Sequence of chain 6.A:
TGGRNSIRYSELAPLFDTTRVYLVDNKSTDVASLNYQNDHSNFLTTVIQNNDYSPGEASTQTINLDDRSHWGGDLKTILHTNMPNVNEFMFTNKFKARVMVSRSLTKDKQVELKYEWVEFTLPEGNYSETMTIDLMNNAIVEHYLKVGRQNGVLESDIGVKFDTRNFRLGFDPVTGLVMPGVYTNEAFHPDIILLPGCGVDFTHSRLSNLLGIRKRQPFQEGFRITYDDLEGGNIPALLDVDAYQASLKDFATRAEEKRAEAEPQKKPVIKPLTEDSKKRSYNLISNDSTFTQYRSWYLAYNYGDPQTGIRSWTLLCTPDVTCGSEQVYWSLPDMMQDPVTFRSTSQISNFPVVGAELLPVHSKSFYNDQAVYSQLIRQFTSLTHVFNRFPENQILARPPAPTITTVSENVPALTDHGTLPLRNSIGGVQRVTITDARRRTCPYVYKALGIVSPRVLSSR

A protein and the small-molecule ligand that binds it are described below.
Small molecule (SMILES): CCCCCCCCCCCC[N+](C)(C)CCCS(=O)(=O)O

Binding-site contacts:
Ligand atom O1S contacts residue TRP374 of chain 6.A at 4.0 Å.
Ligand atom S1 contacts residue TRP374 of chain 6.A at 4.4 Å.
Ligand atom C3 contacts residue ASP229 of chain 6.A at 4.4 Å.
Ligand atom C2 contacts residue TRP374 of chain 6.A at 4.0 Å (hydrophobic).
Ligand atom S1 contacts residue LYS215 of chain 6.A at 4.1 Å.
Ligand atom O2S contacts residue GLY222 of chain 6.A at 3.4 Å (h-bond).
Ligand atom O2S contacts residue LYS215 of chain 6.A at 3.1 Å (salt-bridge).
Ligand atom O1S contacts residue GLY222 of chain 6.A at 3.0 Å (h-bond).
Ligand atom O1S contacts residue PHE223 of chain 6.A at 3.2 Å.
Ligand atom S1 contacts residue GLY222 of chain 6.A at 3.8 Å.
Ligand atom C1 contacts residue ARG224 of chain 6.A at 4.1 Å.
Ligand atom C1 contacts residue TRP374 of chain 6.A at 3.3 Å (hydrophobic).
Ligand atom O1S contacts residue ARG224 of chain 6.A at 2.9 Å (salt-bridge).
Ligand atom C3 contacts residue TRP374 of chain 6.A at 4.0 Å (hydrophobic).
Ligand atom O3S contacts residue ARG224 of chain 6.A at 3.8 Å.
Ligand atom S1 contacts residue ARG224 of chain 6.A at 4.0 Å.
Ligand atom C2 contacts residue ARG224 of chain 6.A at 4.0 Å.
Ligand atom O1S contacts residue LYS215 of chain 6.A at 3.9 Å.
Ligand atom N1 contacts residue TRP374 of chain 6.A at 3.5 Å.